Sequence of chain 47.A:
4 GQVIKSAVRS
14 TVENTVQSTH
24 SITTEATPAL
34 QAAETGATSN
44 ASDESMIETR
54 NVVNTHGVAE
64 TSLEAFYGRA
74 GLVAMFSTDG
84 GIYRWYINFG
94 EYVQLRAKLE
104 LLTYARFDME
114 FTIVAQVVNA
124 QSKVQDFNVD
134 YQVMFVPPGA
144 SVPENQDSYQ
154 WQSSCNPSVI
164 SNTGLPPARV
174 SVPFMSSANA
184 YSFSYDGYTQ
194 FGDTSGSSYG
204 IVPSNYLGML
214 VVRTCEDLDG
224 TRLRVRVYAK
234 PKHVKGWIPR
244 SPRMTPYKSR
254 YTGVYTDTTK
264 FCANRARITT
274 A

Binding-site contacts:
Ligand atom CA contacts residue LEU75 of chain 48.A at 3.7 Å (hydrophobic).
Ligand atom N contacts residue TYR152 of chain 47.A at 4.2 Å.
Ligand atom N contacts residue MET78 of chain 48.A at 3.8 Å.
Ligand atom O contacts residue TRP154 of chain 47.A at 4.1 Å.
Ligand atom N contacts residue CYS1 of chain 48.P at 1.3 Å.
Ligand atom OXT contacts residue ASP150 of chain 47.A at 4.3 Å.
Ligand atom O contacts residue LEU75 of chain 48.A at 3.8 Å.
Ligand atom OXT contacts residue MET78 of chain 48.A at 3.5 Å (h-bond).
Ligand atom C contacts residue TRP154 of chain 47.A at 4.1 Å (hydrophobic).
Ligand atom N contacts residue ASP150 of chain 47.A at 3.4 Å (salt-bridge).
Ligand atom O contacts residue ARG229 of chain 48.A at 2.9 Å (salt-bridge).
Ligand atom OXT contacts residue ARG229 of chain 48.A at 3.1 Å (salt-bridge).
Ligand atom OXT contacts residue CYS1 of chain 48.P at 4.0 Å.
Ligand atom O contacts residue MET78 of chain 48.A at 3.9 Å.
Ligand atom CA contacts residue TRP154 of chain 47.A at 4.3 Å (hydrophobic).
Ligand atom C contacts residue ARG229 of chain 48.A at 3.7 Å.
Ligand atom CA contacts residue MET78 of chain 48.A at 4.0 Å (hydrophobic).
Ligand atom CA contacts residue SER151 of chain 47.A at 4.0 Å.
Ligand atom OXT contacts residue ARG216 of chain 47.A at 3.0 Å (salt-bridge).
Ligand atom N contacts residue SER151 of chain 47.A at 3.5 Å (h-bond).
Ligand atom CA contacts residue CYS1 of chain 48.P at 2.4 Å (hydrophobic).
Ligand atom C contacts residue ARG216 of chain 47.A at 3.6 Å.
Ligand atom C contacts residue MET78 of chain 48.A at 3.6 Å (hydrophobic).
Ligand atom O contacts residue ARG216 of chain 47.A at 2.9 Å (salt-bridge).
Ligand atom CA contacts residue GLN155 of chain 47.A at 4.3 Å.
Ligand atom C contacts residue CYS1 of chain 48.P at 3.7 Å (hydrophobic).
Ligand atom C contacts residue LEU75 of chain 48.A at 4.2 Å (hydrophobic).

A small-molecule ligand and the protein it binds are described below.
Small molecule (SMILES): NCC(=O)O

Sequence of chain 48.A:
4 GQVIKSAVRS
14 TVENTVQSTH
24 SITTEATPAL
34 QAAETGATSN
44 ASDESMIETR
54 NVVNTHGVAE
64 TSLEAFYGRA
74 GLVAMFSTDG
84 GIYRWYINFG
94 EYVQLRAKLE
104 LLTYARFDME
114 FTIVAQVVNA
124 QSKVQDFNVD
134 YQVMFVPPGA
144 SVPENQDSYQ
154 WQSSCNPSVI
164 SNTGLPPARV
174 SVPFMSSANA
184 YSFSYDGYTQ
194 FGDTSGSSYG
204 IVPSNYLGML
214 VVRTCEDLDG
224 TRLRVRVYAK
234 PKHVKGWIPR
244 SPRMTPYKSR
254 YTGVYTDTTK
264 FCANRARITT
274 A